Binding-site contacts:
Ligand atom O6 contacts residue GLY249 of chain 1.E at 4.1 Å.
Ligand atom O5 contacts residue GLU270 of chain 1.E at 4.4 Å.
Ligand atom O6 contacts residue ILE250 of chain 1.E at 4.4 Å.
Ligand atom O5 contacts residue ARG323 of chain 1.E at 4.0 Å.
Ligand atom C1 contacts residue GLU270 of chain 1.E at 4.2 Å.
Ligand atom C6 contacts residue GLU248 of chain 1.E at 3.5 Å.
Ligand atom C5 contacts residue ASN269 of chain 1.E at 3.2 Å.
Ligand atom N2 contacts residue ASN269 of chain 1.E at 3.4 Å (h-bond).
Ligand atom C1 contacts residue ASN269 of chain 1.E at 1.4 Å.
Ligand atom C7 contacts residue GLU270 of chain 1.E at 4.2 Å.
Ligand atom C2 contacts residue ASN269 of chain 1.E at 2.5 Å.
Ligand atom C4 contacts residue ASN269 of chain 1.E at 3.6 Å.
Ligand atom C6 contacts residue GLY249 of chain 1.E at 3.7 Å.
Ligand atom C5 contacts residue GLU248 of chain 1.E at 4.4 Å.
Ligand atom C7 contacts residue ASN269 of chain 1.E at 3.8 Å.
Ligand atom O7 contacts residue ASN269 of chain 1.E at 3.6 Å (h-bond).
Ligand atom N2 contacts residue GLU270 of chain 1.E at 4.2 Å.
Ligand atom C4 contacts residue GLU248 of chain 1.E at 4.1 Å.
Ligand atom C8 contacts residue GLU270 of chain 1.E at 4.0 Å.
Ligand atom C6 contacts residue ASN269 of chain 1.E at 3.3 Å.
Ligand atom C3 contacts residue ASN269 of chain 1.E at 3.6 Å.
Ligand atom O5 contacts residue ASN269 of chain 1.E at 2.5 Å (h-bond).

This protein binds this small molecule.
Small molecule (SMILES): CC(=O)N[C@@H]1[C@@H](O)[C@H](O)[C@@H](CO)O[C@H]1O

Sequence of chain 1.E:
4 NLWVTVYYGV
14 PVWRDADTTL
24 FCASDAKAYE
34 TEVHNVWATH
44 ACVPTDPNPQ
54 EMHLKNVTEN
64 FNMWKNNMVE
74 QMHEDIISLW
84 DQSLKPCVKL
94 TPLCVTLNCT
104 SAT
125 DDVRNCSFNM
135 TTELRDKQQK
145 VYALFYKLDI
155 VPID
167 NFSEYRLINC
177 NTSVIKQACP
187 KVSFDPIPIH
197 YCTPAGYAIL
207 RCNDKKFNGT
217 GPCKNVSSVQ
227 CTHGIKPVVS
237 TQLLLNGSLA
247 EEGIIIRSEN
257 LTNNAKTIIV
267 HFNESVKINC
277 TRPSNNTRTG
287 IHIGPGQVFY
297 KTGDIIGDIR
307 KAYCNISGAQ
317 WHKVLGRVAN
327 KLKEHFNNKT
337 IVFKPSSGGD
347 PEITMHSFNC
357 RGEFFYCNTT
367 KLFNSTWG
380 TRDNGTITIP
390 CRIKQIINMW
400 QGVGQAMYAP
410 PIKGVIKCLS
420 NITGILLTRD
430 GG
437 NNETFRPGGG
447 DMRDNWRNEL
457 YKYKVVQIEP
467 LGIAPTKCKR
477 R